Sequence of chain 17.A:
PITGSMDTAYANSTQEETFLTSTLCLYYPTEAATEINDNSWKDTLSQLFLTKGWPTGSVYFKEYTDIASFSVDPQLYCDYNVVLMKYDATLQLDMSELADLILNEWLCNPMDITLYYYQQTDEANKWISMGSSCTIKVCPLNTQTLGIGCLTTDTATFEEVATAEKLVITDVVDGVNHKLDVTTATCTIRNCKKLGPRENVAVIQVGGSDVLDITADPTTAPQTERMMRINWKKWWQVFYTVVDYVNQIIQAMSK

Binding-site contacts:
Ligand atom O5 contacts residue ASN12 of chain 17.A at 2.5 Å (h-bond).
Ligand atom C5 contacts residue ASN12 of chain 17.A at 3.9 Å.
Ligand atom C2 contacts residue ASN12 of chain 17.A at 3.5 Å.
Ligand atom N2 contacts residue ASN12 of chain 17.A at 4.0 Å.
Ligand atom C7 contacts residue ASN12 of chain 17.A at 4.3 Å.
Ligand atom O7 contacts residue ASN12 of chain 17.A at 4.2 Å.
Ligand atom C1 contacts residue ASN12 of chain 17.A at 2.1 Å.

This small molecule binds to this protein.
Small molecule (SMILES): CC(=O)N[C@H]1[C@H](O[C@H]2[C@H](O)[C@@H](NC(C)=O)CO[C@@H]2CO)O[C@H](CO)[C@@H](O)[C@@H]1O